A protein and the small-molecule ligand that binds it are described below.
Small molecule (SMILES): O=C(COc1ccccc1)Nc1cccc(F)c1

Binding-site contacts:
Ligand atom C02 contacts residue GLU105 of chain 1.A at 3.9 Å.
Ligand atom F01 contacts residue ALA100 of chain 1.A at 4.3 Å.
Ligand atom C03 contacts residue VAL86 of chain 1.A at 3.9 Å (hydrophobic).
Ligand atom C06 contacts residue ILE111 of chain 1.A at 4.0 Å (hydrophobic).
Ligand atom C02 contacts residue THR85 of chain 1.A at 4.2 Å.
Ligand atom C02 contacts residue LYS84 of chain 1.A at 4.1 Å.
Ligand atom N07 contacts residue ILE111 of chain 1.A at 3.9 Å.
Ligand atom C05 contacts residue ILE108 of chain 1.A at 3.9 Å (hydrophobic).
Ligand atom F01 contacts residue THR85 of chain 1.A at 4.0 Å.
Ligand atom C15 contacts residue ILE88 of chain 1.A at 4.4 Å (hydrophobic).
Ligand atom C13 contacts residue ALA87 of chain 1.A at 4.0 Å (hydrophobic).
Ligand atom C13 contacts residue THR85 of chain 1.A at 3.2 Å.
Ligand atom C03 contacts residue ILE108 of chain 1.A at 3.8 Å (hydrophobic).
Ligand atom O11 contacts residue VAL86 of chain 1.A at 4.0 Å.
Ligand atom C04 contacts residue ILE108 of chain 1.A at 3.3 Å (hydrophobic).
Ligand atom C14 contacts residue ALA87 of chain 1.A at 4.0 Å (hydrophobic).
Ligand atom F01 contacts residue LYS84 of chain 1.A at 2.9 Å.
Ligand atom C05 contacts residue GLU105 of chain 1.A at 3.6 Å.
Ligand atom C18 contacts residue VAL86 of chain 1.A at 4.0 Å (hydrophobic).
Ligand atom C12 contacts residue VAL86 of chain 1.A at 4.0 Å (hydrophobic).
Ligand atom C05 contacts residue ILE111 of chain 1.A at 3.8 Å (hydrophobic).
Ligand atom C18 contacts residue THR85 of chain 1.A at 3.5 Å.
Ligand atom C12 contacts residue THR85 of chain 1.A at 3.6 Å.
Ligand atom C13 contacts residue VAL86 of chain 1.A at 3.5 Å (hydrophobic).
Ligand atom C14 contacts residue VAL86 of chain 1.A at 4.3 Å (hydrophobic).
Ligand atom C10 contacts residue ILE111 of chain 1.A at 4.2 Å (hydrophobic).
Ligand atom C10 contacts residue THR85 of chain 1.A at 3.2 Å.
Ligand atom O11 contacts residue THR85 of chain 1.A at 3.2 Å (h-bond).
Ligand atom C14 contacts residue THR85 of chain 1.A at 3.8 Å.
Ligand atom C02 contacts residue VAL86 of chain 1.A at 3.7 Å (hydrophobic).
Ligand atom C10 contacts residue VAL86 of chain 1.A at 3.0 Å (hydrophobic).
Ligand atom C06 contacts residue GLU105 of chain 1.A at 4.3 Å.
Ligand atom F01 contacts residue VAL86 of chain 1.A at 3.5 Å.
Ligand atom C08 contacts residue ILE111 of chain 1.A at 4.0 Å (hydrophobic).
Ligand atom C18 contacts residue GLU105 of chain 1.A at 4.1 Å.
Ligand atom C03 contacts residue GLU105 of chain 1.A at 3.5 Å.
Ligand atom C03 contacts residue HIS104 of chain 1.A at 4.2 Å.
Ligand atom C04 contacts residue GLU105 of chain 1.A at 3.0 Å.
Ligand atom C14 contacts residue ILE88 of chain 1.A at 4.1 Å (hydrophobic).
Ligand atom C08 contacts residue VAL86 of chain 1.A at 4.2 Å (hydrophobic).

Sequence of chain 1.A:
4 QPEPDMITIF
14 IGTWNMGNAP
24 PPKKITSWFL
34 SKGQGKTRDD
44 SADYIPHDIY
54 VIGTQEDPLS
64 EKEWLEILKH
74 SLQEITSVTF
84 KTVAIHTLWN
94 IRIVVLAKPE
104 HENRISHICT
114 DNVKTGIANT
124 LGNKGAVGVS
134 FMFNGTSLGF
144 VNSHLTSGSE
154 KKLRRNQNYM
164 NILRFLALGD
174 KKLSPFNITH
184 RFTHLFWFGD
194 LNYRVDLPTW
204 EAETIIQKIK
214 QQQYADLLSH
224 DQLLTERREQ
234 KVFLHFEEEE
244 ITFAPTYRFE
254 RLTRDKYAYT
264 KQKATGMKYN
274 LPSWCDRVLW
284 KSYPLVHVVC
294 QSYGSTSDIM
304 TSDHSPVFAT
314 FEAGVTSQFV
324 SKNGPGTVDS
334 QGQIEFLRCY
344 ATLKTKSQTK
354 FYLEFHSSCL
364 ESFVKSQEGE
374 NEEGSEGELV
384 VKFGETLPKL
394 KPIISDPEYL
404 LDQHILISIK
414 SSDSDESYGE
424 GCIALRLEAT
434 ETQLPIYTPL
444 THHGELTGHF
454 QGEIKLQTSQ